Sequence of chain 1.A:
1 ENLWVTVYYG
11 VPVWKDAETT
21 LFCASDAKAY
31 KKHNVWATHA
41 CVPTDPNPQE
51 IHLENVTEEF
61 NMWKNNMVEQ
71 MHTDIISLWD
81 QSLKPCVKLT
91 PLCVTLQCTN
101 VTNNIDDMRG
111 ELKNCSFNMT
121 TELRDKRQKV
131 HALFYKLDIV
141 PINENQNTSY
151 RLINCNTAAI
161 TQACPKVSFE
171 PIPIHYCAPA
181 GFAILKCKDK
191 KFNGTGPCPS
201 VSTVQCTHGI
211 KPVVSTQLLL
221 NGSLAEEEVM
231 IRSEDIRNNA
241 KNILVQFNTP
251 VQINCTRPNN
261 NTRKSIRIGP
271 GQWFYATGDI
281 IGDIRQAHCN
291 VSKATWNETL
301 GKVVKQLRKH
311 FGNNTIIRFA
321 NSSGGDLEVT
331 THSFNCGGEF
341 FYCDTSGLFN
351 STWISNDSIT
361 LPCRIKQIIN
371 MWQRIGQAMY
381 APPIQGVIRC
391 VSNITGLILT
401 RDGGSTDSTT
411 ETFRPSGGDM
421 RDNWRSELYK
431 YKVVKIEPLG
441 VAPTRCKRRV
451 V

Binding-site contacts:
Ligand atom O6 contacts residue PRO250 of chain 1.A at 4.3 Å.
Ligand atom C4 contacts residue ASN393 of chain 1.A at 4.3 Å.
Ligand atom C8 contacts residue NAG1 of chain 1.U at 4.1 Å.
Ligand atom C1 contacts residue ASN393 of chain 1.A at 3.3 Å.
Ligand atom O7 contacts residue NAG1 of chain 1.U at 3.3 Å.
Ligand atom C3 contacts residue ASN393 of chain 1.A at 3.8 Å.
Ligand atom O5 contacts residue ASN393 of chain 1.A at 3.9 Å.
Ligand atom O6 contacts residue LEU224 of chain 1.A at 3.6 Å.
Ligand atom C6 contacts residue LEU224 of chain 1.A at 4.2 Å (hydrophobic).
Ligand atom C7 contacts residue NAG1 of chain 1.U at 3.9 Å.
Ligand atom N2 contacts residue ASN393 of chain 1.A at 3.9 Å.
Ligand atom O7 contacts residue VAL391 of chain 1.A at 4.3 Å.
Ligand atom C2 contacts residue ASN393 of chain 1.A at 3.9 Å.
Ligand atom C5 contacts residue ASN393 of chain 1.A at 3.8 Å.

This protein binds this small molecule.
Small molecule (SMILES): CC(=O)N[C@H]1[C@H](O[C@H]2[C@H](O)[C@@H](NC(C)=O)CO[C@@H]2CO)O[C@H](CO)[C@@H](O)[C@@H]1O